Sequence of chain 1.D:
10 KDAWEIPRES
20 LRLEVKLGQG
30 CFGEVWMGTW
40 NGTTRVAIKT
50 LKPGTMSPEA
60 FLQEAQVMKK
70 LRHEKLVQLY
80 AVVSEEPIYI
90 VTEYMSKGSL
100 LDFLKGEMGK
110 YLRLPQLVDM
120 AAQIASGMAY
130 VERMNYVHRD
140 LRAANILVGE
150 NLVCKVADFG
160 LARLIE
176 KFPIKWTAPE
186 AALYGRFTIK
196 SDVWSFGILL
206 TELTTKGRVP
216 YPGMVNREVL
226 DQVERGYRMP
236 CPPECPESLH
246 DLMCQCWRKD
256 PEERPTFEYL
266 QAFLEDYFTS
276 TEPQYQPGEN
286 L

Binding-site contacts:
Ligand atom C19 contacts residue ASP157 of chain 1.D at 3.9 Å.
Ligand atom N20 contacts residue ASP157 of chain 1.D at 3.3 Å (salt-bridge).
Ligand atom C24 contacts residue LEU146 of chain 1.D at 3.5 Å (hydrophobic).
Ligand atom C27 contacts residue ALA46 of chain 1.D at 3.7 Å (hydrophobic).
Ligand atom C22 contacts residue MET94 of chain 1.D at 3.8 Å (hydrophobic).
Ligand atom C1 contacts residue SER95 of chain 1.D at 3.4 Å.
Ligand atom C18 contacts residue LYS48 of chain 1.D at 3.9 Å.
Ligand atom C5 contacts residue LEU26 of chain 1.D at 3.7 Å (hydrophobic).
Ligand atom C4 contacts residue MET94 of chain 1.D at 3.0 Å (hydrophobic).
Ligand atom N25 contacts residue GLU92 of chain 1.D at 3.0 Å (salt-bridge).
Ligand atom N26 contacts residue MET94 of chain 1.D at 2.8 Å (h-bond).
Ligand atom N26 contacts residue TYR93 of chain 1.D at 3.6 Å.
Ligand atom N25 contacts residue LEU146 of chain 1.D at 3.8 Å.
Ligand atom C29 contacts residue LYS48 of chain 1.D at 3.8 Å.
Ligand atom N21 contacts residue TYR93 of chain 1.D at 3.9 Å.
Ligand atom N26 contacts residue ALA46 of chain 1.D at 3.5 Å.
Ligand atom C4 contacts residue GLY97 of chain 1.D at 3.6 Å.
Ligand atom N25 contacts residue ALA46 of chain 1.D at 3.1 Å.
Ligand atom C3 contacts residue GLY97 of chain 1.D at 3.9 Å.
Ligand atom C5 contacts residue MET94 of chain 1.D at 3.8 Å (hydrophobic).
Ligand atom N21 contacts residue MET94 of chain 1.D at 3.1 Å (h-bond).
Ligand atom C1 contacts residue GLY97 of chain 1.D at 3.7 Å.
Ligand atom C1 contacts residue MET94 of chain 1.D at 3.7 Å (hydrophobic).
Ligand atom C5 contacts residue GLY97 of chain 1.D at 3.6 Å.
Ligand atom C1 contacts residue TYR93 of chain 1.D at 3.3 Å (hydrophobic).
Ligand atom C6 contacts residue GLY97 of chain 1.D at 3.7 Å.
Ligand atom C4 contacts residue TYR93 of chain 1.D at 3.6 Å (hydrophobic).
Ligand atom N25 contacts residue TYR93 of chain 1.D at 3.9 Å.
Ligand atom C23 contacts residue LEU146 of chain 1.D at 3.6 Å (hydrophobic).
Ligand atom C10 contacts residue LEU26 of chain 1.D at 3.6 Å (hydrophobic).
Ligand atom C28 contacts residue LEU146 of chain 1.D at 3.5 Å (hydrophobic).
Ligand atom C27 contacts residue THR91 of chain 1.D at 3.4 Å.
Ligand atom C3 contacts residue LEU26 of chain 1.D at 3.9 Å (hydrophobic).
Ligand atom C27 contacts residue LEU146 of chain 1.D at 3.9 Å (hydrophobic).
Ligand atom C10 contacts residue MET94 of chain 1.D at 3.9 Å (hydrophobic).
Ligand atom C23 contacts residue ALA46 of chain 1.D at 3.9 Å (hydrophobic).
Ligand atom C19 contacts residue LYS48 of chain 1.D at 3.9 Å.
Ligand atom N26 contacts residue GLU92 of chain 1.D at 3.6 Å.
Ligand atom C24 contacts residue ALA46 of chain 1.D at 3.4 Å (hydrophobic).
Ligand atom N25 contacts residue MET94 of chain 1.D at 3.6 Å (h-bond).

This small molecule binds to this protein.
Small molecule (SMILES): N#CCc1ccc(Nc2nc(Nc3cc(C4CC4)[nH]n3)c3ccccc3n2)cc1